Sequence of chain 1.C:
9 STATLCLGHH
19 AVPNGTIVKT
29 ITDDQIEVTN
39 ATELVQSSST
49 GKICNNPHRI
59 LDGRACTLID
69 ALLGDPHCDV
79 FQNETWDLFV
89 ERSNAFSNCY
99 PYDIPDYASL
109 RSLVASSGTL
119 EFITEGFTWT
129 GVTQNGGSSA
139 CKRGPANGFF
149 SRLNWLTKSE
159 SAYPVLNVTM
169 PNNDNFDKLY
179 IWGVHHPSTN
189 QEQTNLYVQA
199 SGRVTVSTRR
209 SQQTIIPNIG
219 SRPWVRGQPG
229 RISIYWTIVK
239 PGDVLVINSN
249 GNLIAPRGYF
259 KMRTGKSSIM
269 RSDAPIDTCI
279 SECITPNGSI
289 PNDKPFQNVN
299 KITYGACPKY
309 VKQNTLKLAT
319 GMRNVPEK

The protein below binds the small molecule below.
Small molecule (SMILES): OC[C@H]1O[C@H](O)[C@@H](O)[C@@H](O)[C@@H]1O

Binding-site contacts:
Ligand atom C1 contacts residue NDG1 of chain 1.T at 2.4 Å.
Ligand atom C2 contacts residue NDG1 of chain 1.T at 3.4 Å.
Ligand atom O5 contacts residue TRP222 of chain 1.C at 4.2 Å.
Ligand atom O1 contacts residue MAN1 of chain 1.V at 4.4 Å.
Ligand atom C3 contacts residue MAN1 of chain 1.V at 3.7 Å.
Ligand atom O2 contacts residue MAN1 of chain 1.V at 2.6 Å.
Ligand atom O3 contacts residue MAN1 of chain 1.V at 3.2 Å.
Ligand atom C5 contacts residue NDG1 of chain 1.T at 4.3 Å.
Ligand atom C1 contacts residue TRP222 of chain 1.C at 4.3 Å (hydrophobic).
Ligand atom O5 contacts residue NDG1 of chain 1.T at 3.1 Å (h-bond).
Ligand atom O2 contacts residue NDG1 of chain 1.T at 4.1 Å.
Ligand atom C2 contacts residue TRP222 of chain 1.C at 4.1 Å (hydrophobic).
Ligand atom C5 contacts residue TRP222 of chain 1.C at 4.0 Å (hydrophobic).
Ligand atom C2 contacts residue MAN1 of chain 1.V at 3.4 Å.
Ligand atom C3 contacts residue TRP222 of chain 1.C at 4.1 Å (hydrophobic).
Ligand atom O1 contacts residue NDG1 of chain 1.T at 2.9 Å (h-bond).